Sequence of chain 1.A:
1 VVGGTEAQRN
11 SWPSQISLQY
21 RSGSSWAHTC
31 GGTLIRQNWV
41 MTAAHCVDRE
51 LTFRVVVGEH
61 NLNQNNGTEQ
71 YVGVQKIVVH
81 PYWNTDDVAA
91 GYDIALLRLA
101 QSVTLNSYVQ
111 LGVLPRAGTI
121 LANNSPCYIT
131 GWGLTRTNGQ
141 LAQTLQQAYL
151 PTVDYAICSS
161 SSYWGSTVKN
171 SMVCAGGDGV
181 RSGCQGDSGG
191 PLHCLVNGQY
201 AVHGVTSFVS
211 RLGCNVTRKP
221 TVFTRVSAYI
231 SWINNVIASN

Binding-site contacts:
Ligand atom CE1 contacts residue THR206 of chain 1.A at 3.4 Å.
Ligand atom CE2 contacts residue VAL209 of chain 1.A at 3.4 Å (hydrophobic).
Ligand atom O2 contacts residue VAL209 of chain 1.A at 2.6 Å (h-bond).
Ligand atom CE1 contacts residue SER188 of chain 1.A at 2.8 Å.
Ligand atom C3' contacts residue THR137 of chain 1.A at 3.3 Å.
Ligand atom CD2 contacts residue GLN185 of chain 1.A at 3.4 Å.
Ligand atom CB1 contacts residue GLN185 of chain 1.A at 3.2 Å.
Ligand atom F3 contacts residue GLY186 of chain 1.A at 3.5 Å.
Ligand atom CD1 contacts residue SER207 of chain 1.A at 3.4 Å.
Ligand atom C6 contacts residue SER210 of chain 1.A at 2.8 Å.
Ligand atom CE2 contacts residue CYS184 of chain 1.A at 3.1 Å (hydrophobic).
Ligand atom F3 contacts residue SER188 of chain 1.A at 2.9 Å.
Ligand atom C21 contacts residue GLN185 of chain 1.A at 3.3 Å.
Ligand atom CZ contacts residue THR206 of chain 1.A at 3.1 Å.
Ligand atom C31 contacts residue ARG211 of chain 1.A at 3.2 Å.
Ligand atom F1 contacts residue SER188 of chain 1.A at 3.2 Å.
Ligand atom C11 contacts residue GLN185 of chain 1.A at 2.8 Å.
Ligand atom CB contacts residue HIS45 of chain 1.A at 3.3 Å.
Ligand atom C11 contacts residue SER210 of chain 1.A at 2.9 Å.
Ligand atom CD2 contacts residue CYS184 of chain 1.A at 3.2 Å (hydrophobic).
Ligand atom C1' contacts residue ARG211 of chain 1.A at 3.0 Å.
Ligand atom O1 contacts residue PHE208 of chain 1.A at 2.9 Å.
Ligand atom CD1 contacts residue SER188 of chain 1.A at 2.8 Å.
Ligand atom C21 contacts residue SER210 of chain 1.A at 3.4 Å.
Ligand atom N11 contacts residue GLN185 of chain 1.A at 2.7 Å (h-bond).
Ligand atom N contacts residue HIS45 of chain 1.A at 2.9 Å (h-bond).
Ligand atom C6 contacts residue GLN185 of chain 1.A at 3.1 Å.
Ligand atom C4 contacts residue ARG211 of chain 1.A at 3.2 Å.
Ligand atom C3 contacts residue VAL209 of chain 1.A at 3.3 Å (hydrophobic).
Ligand atom O contacts residue HIS45 of chain 1.A at 3.4 Å.
Ligand atom C1 contacts residue HIS45 of chain 1.A at 3.2 Å.
Ligand atom CD2 contacts residue VAL209 of chain 1.A at 3.2 Å (hydrophobic).
Ligand atom C5 contacts residue SER210 of chain 1.A at 3.2 Å.
Ligand atom C2 contacts residue SER188 of chain 1.A at 3.4 Å.
Ligand atom C contacts residue SER207 of chain 1.A at 3.4 Å.
Ligand atom CE2 contacts residue GLY183 of chain 1.A at 3.5 Å.
Ligand atom N11 contacts residue VAL209 of chain 1.A at 3.0 Å.
Ligand atom CE contacts residue THR85 of chain 1.A at 3.2 Å.
Ligand atom O1 contacts residue SER207 of chain 1.A at 2.8 Å (h-bond).
Ligand atom C6 contacts residue VAL209 of chain 1.A at 3.3 Å (hydrophobic).

This small molecule binds to this protein.
Small molecule (SMILES): CC(C)c1ccc(NC(=O)[C@H](Cc2ccccc2)NC(=O)[C@H](CCCC[NH3+])NC(=O)C(F)(F)F)cc1